Binding-site contacts:
Ligand atom C2 contacts residue SER95 of chain 30.H at 3.4 Å.
Ligand atom O7 contacts residue GLY150 of chain 30.C at 2.8 Å (h-bond).
Ligand atom O7 contacts residue MET151 of chain 30.C at 3.3 Å.
Ligand atom C8 contacts residue ASP94 of chain 30.H at 3.5 Å.
Ligand atom C7 contacts residue ASN154 of chain 30.C at 3.4 Å.
Ligand atom C8 contacts residue GLY150 of chain 30.C at 3.8 Å.
Ligand atom C1 contacts residue LEU96 of chain 30.H at 3.9 Å (hydrophobic).
Ligand atom O3 contacts residue SER95 of chain 30.H at 3.2 Å (h-bond).
Ligand atom C3 contacts residue LEU96 of chain 30.H at 4.2 Å (hydrophobic).
Ligand atom C7 contacts residue MET151 of chain 30.C at 4.3 Å (hydrophobic).
Ligand atom O5 contacts residue ASN154 of chain 30.C at 4.0 Å.
Ligand atom C7 contacts residue GLY150 of chain 30.C at 3.7 Å.
Ligand atom C7 contacts residue SER95 of chain 30.H at 3.5 Å.
Ligand atom O3 contacts residue LEU96 of chain 30.H at 4.1 Å.
Ligand atom N2 contacts residue SER95 of chain 30.H at 2.6 Å (h-bond).
Ligand atom C2 contacts residue ASN154 of chain 30.C at 4.0 Å.
Ligand atom C1 contacts residue MET151 of chain 30.C at 3.6 Å (hydrophobic).
Ligand atom C1 contacts residue ASN154 of chain 30.C at 3.1 Å.
Ligand atom C2 contacts residue LEU96 of chain 30.H at 3.6 Å (hydrophobic).
Ligand atom O5 contacts residue LEU96 of chain 30.H at 4.5 Å.
Ligand atom O7 contacts residue HIS148 of chain 30.C at 4.0 Å.
Ligand atom O7 contacts residue ASN154 of chain 30.C at 2.9 Å (h-bond).
Ligand atom C8 contacts residue ASN154 of chain 30.C at 4.2 Å.
Ligand atom C1 contacts residue SER95 of chain 30.H at 3.6 Å.
Ligand atom C4 contacts residue LEU96 of chain 30.H at 4.3 Å (hydrophobic).
Ligand atom O4 contacts residue LEU96 of chain 30.H at 3.2 Å.
Ligand atom N2 contacts residue ASN154 of chain 30.C at 3.9 Å.
Ligand atom N2 contacts residue LEU96 of chain 30.H at 3.6 Å.
Ligand atom O5 contacts residue MET151 of chain 30.C at 3.8 Å.
Ligand atom C2 contacts residue MET151 of chain 30.C at 4.1 Å (hydrophobic).
Ligand atom C3 contacts residue SER95 of chain 30.H at 3.2 Å.
Ligand atom C8 contacts residue SER95 of chain 30.H at 3.5 Å.

A protein and the small-molecule ligand that binds it are described below.
Small molecule (SMILES): CC(=O)N[C@H]1[C@H](O[C@H]2[C@H](O)[C@@H](NC(C)=O)CO[C@@H]2CO)O[C@H](CO)[C@@H](O)[C@@H]1O

Sequence of chain 30.H:
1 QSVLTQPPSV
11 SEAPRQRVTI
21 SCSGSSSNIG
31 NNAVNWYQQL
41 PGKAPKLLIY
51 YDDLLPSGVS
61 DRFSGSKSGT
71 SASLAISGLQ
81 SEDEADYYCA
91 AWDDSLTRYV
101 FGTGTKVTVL

Sequence of chain 30.C:
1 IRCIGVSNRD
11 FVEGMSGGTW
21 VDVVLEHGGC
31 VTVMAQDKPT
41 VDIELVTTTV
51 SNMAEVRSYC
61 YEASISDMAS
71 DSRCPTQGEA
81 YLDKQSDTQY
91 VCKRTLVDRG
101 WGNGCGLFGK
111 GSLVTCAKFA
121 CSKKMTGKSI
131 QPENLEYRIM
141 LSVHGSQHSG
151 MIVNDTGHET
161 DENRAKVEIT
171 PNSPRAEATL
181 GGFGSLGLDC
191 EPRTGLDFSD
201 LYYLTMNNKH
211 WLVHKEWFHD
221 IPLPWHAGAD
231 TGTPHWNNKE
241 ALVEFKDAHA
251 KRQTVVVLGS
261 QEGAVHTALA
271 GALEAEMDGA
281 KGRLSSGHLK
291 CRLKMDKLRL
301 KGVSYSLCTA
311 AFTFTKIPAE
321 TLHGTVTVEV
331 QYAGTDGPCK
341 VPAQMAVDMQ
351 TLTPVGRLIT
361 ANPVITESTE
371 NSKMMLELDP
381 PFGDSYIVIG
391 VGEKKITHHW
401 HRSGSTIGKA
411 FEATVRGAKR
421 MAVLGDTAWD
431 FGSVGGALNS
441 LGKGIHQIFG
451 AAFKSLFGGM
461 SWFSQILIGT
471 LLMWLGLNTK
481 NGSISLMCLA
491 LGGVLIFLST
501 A